Binding-site contacts:
Ligand atom O6 contacts residue TRP88 of chain 1.C at 3.8 Å.
Ligand atom C2 contacts residue SER87 of chain 1.C at 4.3 Å.
Ligand atom O5 contacts residue GLU91 of chain 1.C at 4.4 Å.
Ligand atom C3 contacts residue SER87 of chain 1.C at 4.1 Å.
Ligand atom C4 contacts residue SER87 of chain 1.C at 3.8 Å.
Ligand atom O6 contacts residue HIS172 of chain 1.B at 4.0 Å.
Ligand atom O5 contacts residue HIS218 of chain 1.A at 3.0 Å (h-bond).
Ligand atom C4 contacts residue GLU91 of chain 1.C at 3.4 Å.
Ligand atom O5 contacts residue HIS172 of chain 1.B at 4.2 Å.
Ligand atom C4 contacts residue HIS172 of chain 1.B at 4.2 Å.
Ligand atom C4 contacts residue TRP88 of chain 1.C at 3.6 Å (hydrophobic).
Ligand atom C1 contacts residue ILE220 of chain 1.A at 4.4 Å (hydrophobic).
Ligand atom C1 contacts residue HIS218 of chain 1.A at 4.2 Å.
Ligand atom C3 contacts residue TRP88 of chain 1.C at 4.3 Å (hydrophobic).
Ligand atom C2 contacts residue HIS218 of chain 1.A at 4.1 Å.

Sequence of chain 1.B:
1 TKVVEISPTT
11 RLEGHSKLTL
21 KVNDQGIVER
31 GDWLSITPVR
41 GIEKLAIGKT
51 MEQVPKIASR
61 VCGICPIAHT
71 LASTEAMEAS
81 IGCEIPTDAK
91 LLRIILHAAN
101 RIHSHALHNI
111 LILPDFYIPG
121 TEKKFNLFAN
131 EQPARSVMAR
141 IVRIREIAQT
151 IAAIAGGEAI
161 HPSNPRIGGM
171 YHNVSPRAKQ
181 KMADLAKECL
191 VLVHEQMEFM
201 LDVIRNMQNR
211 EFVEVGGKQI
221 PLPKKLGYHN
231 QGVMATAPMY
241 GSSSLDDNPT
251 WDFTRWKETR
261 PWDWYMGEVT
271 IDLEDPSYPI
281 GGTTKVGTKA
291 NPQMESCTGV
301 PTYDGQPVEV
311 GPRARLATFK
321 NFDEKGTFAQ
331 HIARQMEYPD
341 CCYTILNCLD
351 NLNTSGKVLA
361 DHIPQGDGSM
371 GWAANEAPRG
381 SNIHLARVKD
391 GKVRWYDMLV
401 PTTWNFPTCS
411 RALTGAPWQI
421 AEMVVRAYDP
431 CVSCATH

Sequence of chain 1.C:
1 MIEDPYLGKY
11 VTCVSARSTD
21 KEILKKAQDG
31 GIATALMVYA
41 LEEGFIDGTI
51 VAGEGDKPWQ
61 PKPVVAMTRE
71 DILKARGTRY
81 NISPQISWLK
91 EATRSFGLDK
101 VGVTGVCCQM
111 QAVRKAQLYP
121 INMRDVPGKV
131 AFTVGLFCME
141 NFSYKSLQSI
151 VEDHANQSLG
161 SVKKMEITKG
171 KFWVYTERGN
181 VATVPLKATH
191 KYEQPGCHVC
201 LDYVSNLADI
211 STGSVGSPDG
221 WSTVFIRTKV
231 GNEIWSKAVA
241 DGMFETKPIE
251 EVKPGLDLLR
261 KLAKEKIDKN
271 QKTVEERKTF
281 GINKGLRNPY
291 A

Sequence of chain 1.A:
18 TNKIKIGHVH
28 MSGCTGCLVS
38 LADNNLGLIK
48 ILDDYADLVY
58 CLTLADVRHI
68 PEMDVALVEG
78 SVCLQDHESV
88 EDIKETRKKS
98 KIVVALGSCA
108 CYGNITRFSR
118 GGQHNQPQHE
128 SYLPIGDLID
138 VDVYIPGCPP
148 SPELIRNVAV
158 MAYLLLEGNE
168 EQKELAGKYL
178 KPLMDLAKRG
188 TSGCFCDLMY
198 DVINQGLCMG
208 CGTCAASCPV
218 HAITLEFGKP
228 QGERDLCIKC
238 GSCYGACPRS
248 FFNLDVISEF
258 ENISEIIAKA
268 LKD

The small molecule below binds the protein below.
Small molecule (SMILES): C[C@@H](O)[C@@H](C)O